This protein binds this small molecule.
Small molecule (SMILES): COC(=O)c1ccccc1CS(=O)(=O)NC(=O)Nc1nc(OC)cc(OC)n1

Sequence of chain 1.U:
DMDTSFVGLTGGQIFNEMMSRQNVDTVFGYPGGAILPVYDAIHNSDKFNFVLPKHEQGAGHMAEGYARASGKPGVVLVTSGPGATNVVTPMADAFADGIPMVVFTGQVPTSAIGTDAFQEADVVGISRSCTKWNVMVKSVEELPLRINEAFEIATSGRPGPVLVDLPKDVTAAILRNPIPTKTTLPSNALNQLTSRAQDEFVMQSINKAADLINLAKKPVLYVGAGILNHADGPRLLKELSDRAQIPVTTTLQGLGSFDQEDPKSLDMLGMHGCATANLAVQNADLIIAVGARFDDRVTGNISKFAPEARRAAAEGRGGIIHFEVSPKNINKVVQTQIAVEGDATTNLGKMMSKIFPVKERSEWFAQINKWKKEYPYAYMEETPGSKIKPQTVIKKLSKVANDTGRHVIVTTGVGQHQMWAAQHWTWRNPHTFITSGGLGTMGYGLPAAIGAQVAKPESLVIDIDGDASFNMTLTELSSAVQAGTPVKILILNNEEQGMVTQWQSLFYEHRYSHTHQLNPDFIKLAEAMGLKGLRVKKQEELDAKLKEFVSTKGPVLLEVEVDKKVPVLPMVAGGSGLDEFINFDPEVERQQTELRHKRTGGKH

Binding-site contacts:
Ligand atom OAS contacts residue TRP543 of chain 1.U at 3.7 Å.
Ligand atom CAA contacts residue ALA74 of chain 1.V at 3.7 Å (hydrophobic).
Ligand atom N3 contacts residue TRP543 of chain 1.U at 3.5 Å.
Ligand atom NAP contacts residue GLY73 of chain 1.V at 3.6 Å.
Ligand atom OAG contacts residue ARG337 of chain 1.U at 2.5 Å (salt-bridge).
Ligand atom N1 contacts residue GLY73 of chain 1.V at 3.4 Å.
Ligand atom CAJ contacts residue ARG337 of chain 1.U at 3.3 Å.
Ligand atom CAJ contacts residue PRO149 of chain 1.V at 3.7 Å (hydrophobic).
Ligand atom NAQ contacts residue ARG337 of chain 1.U at 3.5 Å (salt-bridge).
Ligand atom CAI contacts residue ASP336 of chain 1.U at 3.6 Å.
Ligand atom CAW contacts residue PRO149 of chain 1.V at 3.5 Å (hydrophobic).
Ligand atom N3 contacts residue ARG337 of chain 1.U at 3.1 Å (salt-bridge).
Ligand atom CAH contacts residue ASP336 of chain 1.U at 3.8 Å.
Ligand atom OAE contacts residue ALA74 of chain 1.V at 3.4 Å.
Ligand atom CAC contacts residue FAD1 of chain 1.AC at 3.6 Å.
Ligand atom OAT contacts residue PHE158 of chain 1.V at 3.5 Å.
Ligand atom N1 contacts residue TRP543 of chain 1.U at 3.6 Å.
Ligand atom CAB contacts residue VAL540 of chain 1.U at 3.8 Å (hydrophobic).
Ligand atom CAK contacts residue PHE158 of chain 1.V at 3.4 Å (hydrophobic).
Ligand atom OAT contacts residue ARG337 of chain 1.U at 2.5 Å (salt-bridge).
Ligand atom CAU contacts residue TRP543 of chain 1.U at 3.4 Å (hydrophobic).
Ligand atom C4 contacts residue ARG337 of chain 1.U at 3.2 Å.
Ligand atom CAI contacts residue PHE158 of chain 1.V at 3.8 Å (hydrophobic).
Ligand atom OAD contacts residue TRP543 of chain 1.U at 3.7 Å.
Ligand atom NAQ contacts residue TRP543 of chain 1.U at 3.4 Å.
Ligand atom OAD contacts residue LYS208 of chain 1.V at 3.1 Å.
Ligand atom SBB contacts residue ARG337 of chain 1.U at 3.5 Å (salt-bridge).
Ligand atom CAK contacts residue VAL148 of chain 1.V at 3.5 Å (hydrophobic).
Ligand atom C2 contacts residue TRP543 of chain 1.U at 3.5 Å (hydrophobic).
Ligand atom CAC contacts residue PHE158 of chain 1.V at 3.5 Å (hydrophobic).
Ligand atom CAI contacts residue ALA157 of chain 1.V at 3.5 Å (hydrophobic).
Ligand atom CAC contacts residue ARG337 of chain 1.U at 3.6 Å.
Ligand atom CAH contacts residue ARG337 of chain 1.U at 3.5 Å.
Ligand atom OAS contacts residue MET539 of chain 1.U at 3.3 Å.
Ligand atom NAP contacts residue TRP543 of chain 1.U at 3.6 Å.
Ligand atom CAC contacts residue MET311 of chain 1.U at 3.5 Å (hydrophobic).
Ligand atom C6 contacts residue TRP543 of chain 1.U at 3.5 Å (hydrophobic).
Ligand atom CAA contacts residue GLN159 of chain 1.V at 3.7 Å.
Ligand atom CAW contacts residue ARG337 of chain 1.U at 3.5 Å.
Ligand atom CAB contacts residue GLY73 of chain 1.V at 3.8 Å.

Sequence of chain 1.V:
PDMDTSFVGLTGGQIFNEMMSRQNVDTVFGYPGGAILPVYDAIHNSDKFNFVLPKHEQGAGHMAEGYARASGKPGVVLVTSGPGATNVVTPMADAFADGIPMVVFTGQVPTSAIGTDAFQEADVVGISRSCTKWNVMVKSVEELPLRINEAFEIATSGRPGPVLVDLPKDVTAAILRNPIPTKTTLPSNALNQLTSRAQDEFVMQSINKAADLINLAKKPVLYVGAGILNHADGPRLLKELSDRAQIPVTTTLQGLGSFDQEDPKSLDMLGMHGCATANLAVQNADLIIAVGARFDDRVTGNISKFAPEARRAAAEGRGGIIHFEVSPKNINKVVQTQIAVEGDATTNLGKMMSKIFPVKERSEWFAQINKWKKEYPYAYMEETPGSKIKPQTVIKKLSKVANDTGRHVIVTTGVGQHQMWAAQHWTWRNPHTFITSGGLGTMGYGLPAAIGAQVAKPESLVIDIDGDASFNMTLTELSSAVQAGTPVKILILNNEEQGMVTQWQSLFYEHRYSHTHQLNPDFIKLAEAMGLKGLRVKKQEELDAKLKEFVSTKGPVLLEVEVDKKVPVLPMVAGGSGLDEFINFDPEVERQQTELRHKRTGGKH